Sequence of chain 1.A:
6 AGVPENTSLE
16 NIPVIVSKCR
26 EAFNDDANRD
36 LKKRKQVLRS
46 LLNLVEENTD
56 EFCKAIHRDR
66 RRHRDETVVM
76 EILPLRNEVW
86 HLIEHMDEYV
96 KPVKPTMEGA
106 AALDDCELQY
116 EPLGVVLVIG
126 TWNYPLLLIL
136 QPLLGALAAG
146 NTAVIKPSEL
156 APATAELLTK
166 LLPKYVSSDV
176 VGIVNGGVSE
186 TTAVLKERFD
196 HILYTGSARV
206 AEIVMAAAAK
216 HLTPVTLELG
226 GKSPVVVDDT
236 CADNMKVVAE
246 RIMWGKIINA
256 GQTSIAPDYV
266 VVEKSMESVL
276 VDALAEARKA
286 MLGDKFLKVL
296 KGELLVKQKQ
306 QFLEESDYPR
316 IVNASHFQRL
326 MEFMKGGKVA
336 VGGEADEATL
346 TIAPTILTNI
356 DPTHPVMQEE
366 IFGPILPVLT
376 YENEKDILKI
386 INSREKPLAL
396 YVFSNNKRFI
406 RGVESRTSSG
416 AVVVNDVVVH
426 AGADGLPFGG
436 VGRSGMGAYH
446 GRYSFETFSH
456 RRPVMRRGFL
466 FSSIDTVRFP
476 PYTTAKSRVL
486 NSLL

Binding-site contacts:
Ligand atom C2 contacts residue TYR129 of chain 1.A at 3.7 Å (hydrophobic).
Ligand atom C9 contacts residue VAL423 of chain 1.A at 3.9 Å (hydrophobic).
Ligand atom C2 contacts residue THR258 of chain 1.A at 3.7 Å.
Ligand atom C1 contacts residue ILE260 of chain 1.A at 4.0 Å (hydrophobic).
Ligand atom C contacts residue SER259 of chain 1.A at 3.2 Å.
Ligand atom C8 contacts residue VAL74 of chain 1.A at 4.2 Å (hydrophobic).
Ligand atom C10 contacts residue MET75 of chain 1.A at 4.1 Å (hydrophobic).
Ligand atom C11 contacts residue MET75 of chain 1.A at 4.0 Å (hydrophobic).
Ligand atom O3 contacts residue TRP249 of chain 1.A at 4.0 Å.
Ligand atom C4 contacts residue ALA426 of chain 1.A at 4.2 Å (hydrophobic).
Ligand atom C4 contacts residue LEU132 of chain 1.A at 3.8 Å (hydrophobic).
Ligand atom O contacts residue ILE260 of chain 1.A at 4.1 Å.
Ligand atom O contacts residue TYR129 of chain 1.A at 4.0 Å.
Ligand atom C contacts residue THR258 of chain 1.A at 3.9 Å.
Ligand atom C6 contacts residue PRO79 of chain 1.A at 3.5 Å (hydrophobic).
Ligand atom C12 contacts residue ALA426 of chain 1.A at 3.6 Å (hydrophobic).
Ligand atom O contacts residue SER259 of chain 1.A at 2.9 Å (h-bond).
Ligand atom C6 contacts residue MET75 of chain 1.A at 4.0 Å (hydrophobic).
Ligand atom C13 contacts residue ALA426 of chain 1.A at 4.2 Å (hydrophobic).
Ligand atom C7 contacts residue PRO79 of chain 1.A at 3.5 Å (hydrophobic).
Ligand atom C11 contacts residue VAL423 of chain 1.A at 4.2 Å (hydrophobic).
Ligand atom O1 contacts residue LEU132 of chain 1.A at 3.7 Å.
Ligand atom C13 contacts residue ILE260 of chain 1.A at 4.0 Å (hydrophobic).
Ligand atom C12 contacts residue LEU132 of chain 1.A at 4.1 Å (hydrophobic).
Ligand atom C contacts residue NAD1 of chain 1.C at 3.7 Å.
Ligand atom C13 contacts residue PHE433 of chain 1.A at 4.0 Å (hydrophobic).
Ligand atom C5 contacts residue MET75 of chain 1.A at 3.8 Å (hydrophobic).
Ligand atom O contacts residue ASN128 of chain 1.A at 3.7 Å.
Ligand atom O1 contacts residue MET75 of chain 1.A at 3.6 Å.
Ligand atom C9 contacts residue MET75 of chain 1.A at 3.9 Å (hydrophobic).
Ligand atom C1 contacts residue THR258 of chain 1.A at 4.2 Å.
Ligand atom O contacts residue THR258 of chain 1.A at 3.2 Å.
Ligand atom C8 contacts residue GLY427 of chain 1.A at 3.9 Å.
Ligand atom C9 contacts residue TRP249 of chain 1.A at 3.7 Å (hydrophobic).
Ligand atom O contacts residue NAD1 of chain 1.C at 3.8 Å.
Ligand atom C6 contacts residue GLY427 of chain 1.A at 3.6 Å.
Ligand atom C7 contacts residue GLY427 of chain 1.A at 3.2 Å.
Ligand atom C3 contacts residue LEU132 of chain 1.A at 4.1 Å (hydrophobic).
Ligand atom O3 contacts residue VAL424 of chain 1.A at 3.8 Å.
Ligand atom C3 contacts residue MET75 of chain 1.A at 4.0 Å (hydrophobic).

This small molecule binds to this protein.
Small molecule (SMILES): O=Cc1ccc(Oc2ccc3c(c2)COB3O)cc1